Sequence of chain 2.C:
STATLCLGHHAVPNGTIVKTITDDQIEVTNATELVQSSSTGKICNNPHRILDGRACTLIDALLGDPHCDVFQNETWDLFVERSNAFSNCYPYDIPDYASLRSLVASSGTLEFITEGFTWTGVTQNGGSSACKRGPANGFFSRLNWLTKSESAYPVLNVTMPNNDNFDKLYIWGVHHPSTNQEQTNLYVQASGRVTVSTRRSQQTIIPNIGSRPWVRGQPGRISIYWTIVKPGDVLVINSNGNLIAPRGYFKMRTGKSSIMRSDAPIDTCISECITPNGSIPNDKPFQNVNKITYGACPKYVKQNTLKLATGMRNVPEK

This protein binds this small molecule.
Small molecule (SMILES): CC(=O)N[C@@H]1[C@@H](O)[C@H](O)[C@@H](CO)O[C@H]1O

Binding-site contacts:
Ligand atom C7 contacts residue ILE121 of chain 2.C at 4.4 Å (hydrophobic).
Ligand atom C5 contacts residue ASN81 of chain 2.C at 3.7 Å.
Ligand atom C7 contacts residue PHE120 of chain 2.C at 4.1 Å (hydrophobic).
Ligand atom N2 contacts residue PHE120 of chain 2.C at 4.0 Å.
Ligand atom O5 contacts residue ARG150 of chain 2.C at 4.4 Å.
Ligand atom O7 contacts residue ILE121 of chain 2.C at 3.2 Å.
Ligand atom C1 contacts residue ASN81 of chain 2.C at 1.5 Å.
Ligand atom C7 contacts residue ASN81 of chain 2.C at 3.7 Å.
Ligand atom O5 contacts residue ASN81 of chain 2.C at 2.4 Å (h-bond).
Ligand atom C2 contacts residue ASN81 of chain 2.C at 2.4 Å.
Ligand atom N2 contacts residue ASN81 of chain 2.C at 2.9 Å (h-bond).
Ligand atom C2 contacts residue PHE120 of chain 2.C at 3.8 Å (hydrophobic).
Ligand atom O7 contacts residue PHE120 of chain 2.C at 3.5 Å (h-bond).
Ligand atom O7 contacts residue ASN81 of chain 2.C at 4.1 Å.
Ligand atom C3 contacts residue ASN81 of chain 2.C at 3.8 Å.
Ligand atom O3 contacts residue PHE120 of chain 2.C at 4.5 Å.
Ligand atom C4 contacts residue ASN81 of chain 2.C at 4.3 Å.